Sequence of chain 1.B:
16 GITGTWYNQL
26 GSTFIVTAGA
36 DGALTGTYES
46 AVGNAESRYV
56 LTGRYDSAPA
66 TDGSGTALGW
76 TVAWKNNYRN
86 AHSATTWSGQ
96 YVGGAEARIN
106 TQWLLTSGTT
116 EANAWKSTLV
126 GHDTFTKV

Sequence of chain 3.A:
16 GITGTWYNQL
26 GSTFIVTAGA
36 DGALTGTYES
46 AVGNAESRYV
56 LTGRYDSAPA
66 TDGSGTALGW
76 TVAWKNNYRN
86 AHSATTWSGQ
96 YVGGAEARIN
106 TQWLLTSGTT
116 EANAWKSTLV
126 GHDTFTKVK

Binding-site contacts:
Ligand atom C20 contacts residue LEU124 of chain 1.B at 3.9 Å (hydrophobic).
Ligand atom C8 contacts residue TRP120 of chain 3.A at 3.5 Å (hydrophobic).
Ligand atom C19 contacts residue SER112 of chain 1.B at 3.5 Å.
Ligand atom N4 contacts residue VAL47 of chain 1.B at 3.4 Å.
Ligand atom C2 contacts residue ASP128 of chain 1.B at 3.9 Å.
Ligand atom C13 contacts residue ASN49 of chain 1.B at 3.6 Å.
Ligand atom O24 contacts residue LYS121 of chain 3.A at 2.7 Å.
Ligand atom C5 contacts residue TYR43 of chain 1.B at 3.3 Å (hydrophobic).
Ligand atom C2 contacts residue TRP108 of chain 1.B at 3.7 Å (hydrophobic).
Ligand atom C6 contacts residue TRP108 of chain 1.B at 3.3 Å (hydrophobic).
Ligand atom C18 contacts residue SER112 of chain 1.B at 3.8 Å.
Ligand atom C5 contacts residue ASP128 of chain 1.B at 3.8 Å.
Ligand atom C11 contacts residue TRP79 of chain 1.B at 3.6 Å (hydrophobic).
Ligand atom C10 contacts residue VAL47 of chain 1.B at 3.8 Å (hydrophobic).
Ligand atom C10 contacts residue SER45 of chain 1.B at 3.7 Å.
Ligand atom S7 contacts residue TRP92 of chain 1.B at 3.9 Å.
Ligand atom O15 contacts residue ASN49 of chain 1.B at 3.0 Å (h-bond).
Ligand atom C13 contacts residue SER88 of chain 1.B at 3.8 Å.
Ligand atom N1 contacts residue ASP128 of chain 1.B at 2.8 Å (salt-bridge).
Ligand atom C11 contacts residue LEU110 of chain 1.B at 3.6 Å (hydrophobic).
Ligand atom C5 contacts residue SER27 of chain 1.B at 3.6 Å.
Ligand atom C10 contacts residue TRP120 of chain 3.A at 3.9 Å (hydrophobic).
Ligand atom C3 contacts residue VAL47 of chain 1.B at 3.5 Å (hydrophobic).
Ligand atom C13 contacts residue TRP79 of chain 1.B at 3.5 Å (hydrophobic).
Ligand atom O15 contacts residue TRP120 of chain 3.A at 3.9 Å.
Ligand atom C12 contacts residue TRP79 of chain 1.B at 3.5 Å (hydrophobic).
Ligand atom O15 contacts residue GLY48 of chain 1.B at 3.5 Å.
Ligand atom S7 contacts residue TRP79 of chain 1.B at 3.7 Å.
Ligand atom O9 contacts residue SER27 of chain 1.B at 2.6 Å (h-bond).
Ligand atom C12 contacts residue ASN49 of chain 1.B at 3.9 Å.
Ligand atom S7 contacts residue THR90 of chain 1.B at 3.4 Å (h-bond).
Ligand atom C5 contacts residue ASN23 of chain 1.B at 3.8 Å.
Ligand atom C14 contacts residue ASN49 of chain 1.B at 3.8 Å.
Ligand atom O9 contacts residue TYR43 of chain 1.B at 2.4 Å (h-bond).
Ligand atom N4 contacts residue SER45 of chain 1.B at 3.3 Å (h-bond).
Ligand atom C18 contacts residue LEU110 of chain 1.B at 3.8 Å (hydrophobic).
Ligand atom O9 contacts residue ASN23 of chain 1.B at 3.2 Å (h-bond).
Ligand atom N16 contacts residue SER88 of chain 1.B at 3.3 Å (h-bond).
Ligand atom N1 contacts residue TYR43 of chain 1.B at 3.9 Å.
Ligand atom C3 contacts residue TRP120 of chain 3.A at 3.9 Å (hydrophobic).

A protein and the small-molecule ligand that binds it are described below.
Small molecule (SMILES): O=C(O)CCCCCNC(=O)CCCC[C@@H]1SC[C@@H]2NC(=O)N[C@@H]21